Binding-site contacts:
Ligand atom C6 contacts residue SER93 of chain 13.F at 4.0 Å.
Ligand atom C3 contacts residue ALA158 of chain 13.F at 4.0 Å (hydrophobic).
Ligand atom C5 contacts residue LEU62 of chain 13.F at 3.8 Å (hydrophobic).
Ligand atom C2 contacts residue ALA158 of chain 13.F at 3.7 Å (hydrophobic).
Ligand atom C6 contacts residue HIS155 of chain 13.F at 3.4 Å.
Ligand atom O3 contacts residue ALA158 of chain 13.F at 3.0 Å (h-bond).
Ligand atom O3 contacts residue ARG157 of chain 13.F at 3.3 Å (salt-bridge).
Ligand atom O6A contacts residue SER93 of chain 13.F at 3.2 Å.
Ligand atom C6 contacts residue HIS94 of chain 13.F at 3.9 Å.
Ligand atom O4 contacts residue LYS156 of chain 13.F at 3.5 Å.
Ligand atom C3 contacts residue LYS156 of chain 13.F at 4.0 Å.
Ligand atom O6B contacts residue LYS156 of chain 13.F at 3.3 Å.
Ligand atom O4 contacts residue HIS155 of chain 13.F at 3.5 Å (h-bond).
Ligand atom C6 contacts residue LEU62 of chain 13.F at 3.5 Å (hydrophobic).
Ligand atom O6A contacts residue LEU62 of chain 13.F at 3.4 Å.
Ligand atom O4 contacts residue SER93 of chain 13.F at 3.0 Å (h-bond).
Ligand atom OBI contacts residue LYS156 of chain 13.F at 4.0 Å.
Ligand atom O6B contacts residue HIS155 of chain 13.F at 3.3 Å (h-bond).
Ligand atom O6B contacts residue HIS94 of chain 13.F at 4.0 Å.
Ligand atom OAF contacts residue ALA158 of chain 13.F at 3.3 Å.
Ligand atom O6B contacts residue LEU62 of chain 13.F at 4.0 Å.
Ligand atom O6A contacts residue HIS155 of chain 13.F at 3.8 Å.
Ligand atom O6B contacts residue ARG157 of chain 13.F at 3.3 Å (salt-bridge).
Ligand atom OAH contacts residue ASP3 of chain 13.F at 4.0 Å.
Ligand atom SAG contacts residue THR4 of chain 13.F at 3.9 Å.
Ligand atom C5 contacts residue HIS155 of chain 13.F at 4.0 Å.
Ligand atom O5 contacts residue ARG157 of chain 13.F at 3.8 Å.
Ligand atom O5 contacts residue LYS156 of chain 13.F at 3.4 Å.
Ligand atom O5B contacts residue LYS156 of chain 13.F at 3.3 Å.
Ligand atom OAH contacts residue THR4 of chain 13.F at 3.7 Å.
Ligand atom C3 contacts residue ARG157 of chain 13.F at 3.7 Å.
Ligand atom OAH contacts residue LEU2 of chain 13.F at 2.8 Å (h-bond).
Ligand atom SAG contacts residue ARG157 of chain 13.F at 3.6 Å (salt-bridge).
Ligand atom C4 contacts residue LYS156 of chain 13.F at 4.0 Å.
Ligand atom OAH contacts residue ARG157 of chain 13.F at 3.1 Å (salt-bridge).
Ligand atom O3 contacts residue LYS156 of chain 13.F at 3.0 Å.
Ligand atom O6A contacts residue HIS94 of chain 13.F at 3.2 Å (h-bond).
Ligand atom OAF contacts residue ARG157 of chain 13.F at 2.8 Å (salt-bridge).
Ligand atom O5 contacts residue HIS155 of chain 13.F at 3.6 Å.
Ligand atom OAF contacts residue THR4 of chain 13.F at 2.9 Å (h-bond).

Sequence of chain 13.F:
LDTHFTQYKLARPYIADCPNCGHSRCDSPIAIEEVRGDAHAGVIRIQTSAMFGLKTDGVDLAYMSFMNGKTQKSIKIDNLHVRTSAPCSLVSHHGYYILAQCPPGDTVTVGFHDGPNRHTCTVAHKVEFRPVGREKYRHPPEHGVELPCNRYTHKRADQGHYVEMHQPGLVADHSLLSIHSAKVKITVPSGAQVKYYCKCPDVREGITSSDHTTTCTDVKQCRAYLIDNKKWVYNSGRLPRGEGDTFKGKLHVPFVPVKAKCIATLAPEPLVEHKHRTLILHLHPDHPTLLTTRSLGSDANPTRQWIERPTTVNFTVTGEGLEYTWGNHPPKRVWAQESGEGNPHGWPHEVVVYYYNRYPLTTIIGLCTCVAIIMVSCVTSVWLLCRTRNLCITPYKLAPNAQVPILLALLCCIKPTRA

The protein below binds the small molecule below.
Small molecule (SMILES): O=C(O)[C@@H]1O[C@H](O[C@H]2[C@@H](OS(=O)(=O)O)O[C@@H](O)[C@H](NS(=O)(=O)O)[C@H]2O)[C@@H](OS(=O)(=O)O)[C@H](O)[C@@H]1O